Binding-site contacts:
Ligand atom O7 contacts residue ASN154 of chain 1.H at 3.7 Å.
Ligand atom C5 contacts residue ASN154 of chain 1.H at 3.6 Å.
Ligand atom O7 contacts residue GLY150 of chain 1.H at 3.4 Å.
Ligand atom C3 contacts residue ASN154 of chain 1.H at 3.5 Å.
Ligand atom C2 contacts residue ASN154 of chain 1.H at 2.1 Å.
Ligand atom C7 contacts residue ASN154 of chain 1.H at 3.4 Å.
Ligand atom C8 contacts residue GLY150 of chain 1.H at 3.8 Å.
Ligand atom C1 contacts residue ASN154 of chain 1.H at 1.4 Å.
Ligand atom N2 contacts residue ASN154 of chain 1.H at 2.5 Å (h-bond).
Ligand atom O5 contacts residue ASN154 of chain 1.H at 2.4 Å (h-bond).
Ligand atom C8 contacts residue ARG153 of chain 1.H at 3.5 Å.
Ligand atom C7 contacts residue GLY150 of chain 1.H at 3.6 Å.
Ligand atom O7 contacts residue SER151 of chain 1.H at 4.2 Å.
Ligand atom O7 contacts residue ALA147 of chain 1.H at 4.1 Å.
Ligand atom N2 contacts residue GLY150 of chain 1.H at 4.2 Å.
Ligand atom O3 contacts residue ASN154 of chain 1.H at 4.5 Å.
Ligand atom C4 contacts residue ASN154 of chain 1.H at 4.0 Å.

The small molecule below binds the protein below.
Small molecule (SMILES): CC(=O)N[C@@H]1[C@@H](O)[C@H](O)[C@@H](CO)O[C@H]1O

Sequence of chain 1.H:
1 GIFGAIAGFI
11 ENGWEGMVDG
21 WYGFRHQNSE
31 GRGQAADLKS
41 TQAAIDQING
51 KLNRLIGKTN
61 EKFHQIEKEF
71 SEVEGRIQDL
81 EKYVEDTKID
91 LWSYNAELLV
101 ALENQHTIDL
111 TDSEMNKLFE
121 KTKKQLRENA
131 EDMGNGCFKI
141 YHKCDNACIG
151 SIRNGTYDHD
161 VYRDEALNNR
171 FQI